Binding-site contacts:
Ligand atom N8 contacts residue HIS53 of chain 6.A at 3.9 Å.
Ligand atom C21 contacts residue ILE105 of chain 8.A at 3.3 Å (hydrophobic).
Ligand atom O5 contacts residue TYR54 of chain 6.A at 3.6 Å.
Ligand atom N20 contacts residue GLY55 of chain 6.A at 3.7 Å.
Ligand atom C13 contacts residue HIS53 of chain 6.A at 3.9 Å.
Ligand atom C21 contacts residue PRO104 of chain 8.A at 3.6 Å (hydrophobic).
Ligand atom N1 contacts residue GLU74 of chain 8.A at 2.8 Å (salt-bridge).
Ligand atom N11 contacts residue HIS53 of chain 6.A at 3.8 Å.
Ligand atom C17 contacts residue HIS53 of chain 6.A at 3.0 Å.
Ligand atom C4 contacts residue TYR54 of chain 6.A at 3.3 Å (hydrophobic).
Ligand atom N11 contacts residue VAL52 of chain 6.A at 3.7 Å.
Ligand atom N1 contacts residue THR51 of chain 6.A at 3.5 Å.
Ligand atom C2 contacts residue TYR54 of chain 6.A at 3.8 Å (hydrophobic).
Ligand atom O5 contacts residue LYS100 of chain 8.A at 3.7 Å.
Ligand atom C23 contacts residue PRO104 of chain 8.A at 3.8 Å (hydrophobic).
Ligand atom N11 contacts residue TYR54 of chain 6.A at 3.8 Å.
Ligand atom C14 contacts residue LEU19 of chain 8.A at 3.8 Å (hydrophobic).
Ligand atom O5 contacts residue LEU73 of chain 8.A at 3.5 Å.
Ligand atom C12 contacts residue HIS53 of chain 6.A at 3.4 Å.
Ligand atom C21 contacts residue GLY55 of chain 6.A at 3.7 Å.
Ligand atom N3 contacts residue GLU74 of chain 8.A at 3.4 Å (salt-bridge).
Ligand atom C6 contacts residue TYR54 of chain 6.A at 3.2 Å (hydrophobic).
Ligand atom N8 contacts residue TYR54 of chain 6.A at 3.6 Å.
Ligand atom O5 contacts residue ASN71 of chain 8.A at 3.8 Å.
Ligand atom C10 contacts residue TYR54 of chain 6.A at 3.7 Å (hydrophobic).
Ligand atom N7 contacts residue TYR54 of chain 6.A at 3.1 Å (h-bond).
Ligand atom N3 contacts residue TYR54 of chain 6.A at 3.5 Å.
Ligand atom N20 contacts residue HIS53 of chain 6.A at 3.6 Å.
Ligand atom C18 contacts residue PRO104 of chain 8.A at 3.7 Å (hydrophobic).
Ligand atom C16 contacts residue HIS53 of chain 6.A at 3.4 Å.
Ligand atom C18 contacts residue HIS53 of chain 6.A at 3.8 Å.
Ligand atom C17 contacts residue TYR54 of chain 6.A at 3.9 Å (hydrophobic).
Ligand atom O5 contacts residue LEU72 of chain 8.A at 3.9 Å.
Ligand atom O19 contacts residue PRO104 of chain 8.A at 3.1 Å (h-bond).
Ligand atom C13 contacts residue ALA18 of chain 8.A at 3.7 Å (hydrophobic).
Ligand atom N20 contacts residue ILE105 of chain 8.A at 3.6 Å.
Ligand atom N1 contacts residue VAL52 of chain 6.A at 3.2 Å (h-bond).
Ligand atom C23 contacts residue PRO106 of chain 8.A at 3.5 Å (hydrophobic).
Ligand atom N9 contacts residue TYR54 of chain 6.A at 3.8 Å.
Ligand atom N9 contacts residue HIS53 of chain 6.A at 3.5 Å (h-bond).

Sequence of chain 6.A:
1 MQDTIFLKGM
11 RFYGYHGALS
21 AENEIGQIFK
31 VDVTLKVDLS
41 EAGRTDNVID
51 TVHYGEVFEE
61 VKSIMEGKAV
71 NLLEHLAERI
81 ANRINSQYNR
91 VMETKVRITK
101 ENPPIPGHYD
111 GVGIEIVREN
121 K

Sequence of chain 8.A:
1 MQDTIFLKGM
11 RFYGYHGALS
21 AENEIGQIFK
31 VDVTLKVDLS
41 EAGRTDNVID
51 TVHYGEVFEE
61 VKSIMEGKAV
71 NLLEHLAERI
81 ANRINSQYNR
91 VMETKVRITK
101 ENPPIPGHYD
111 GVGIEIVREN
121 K

The protein below binds the small molecule below.
Small molecule (SMILES): Nc1nc(O)c2nn(-c3cccc(C(=O)NCc4cc(Cl)cc(Cl)c4)c3)nc2n1